Sequence of chain 1.A:
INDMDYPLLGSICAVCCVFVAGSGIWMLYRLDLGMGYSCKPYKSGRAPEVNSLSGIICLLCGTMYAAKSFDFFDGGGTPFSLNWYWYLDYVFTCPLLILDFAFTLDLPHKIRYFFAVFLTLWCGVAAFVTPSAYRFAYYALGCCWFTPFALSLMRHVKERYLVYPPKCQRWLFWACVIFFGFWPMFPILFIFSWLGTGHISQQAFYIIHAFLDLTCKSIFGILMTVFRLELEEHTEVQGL

This protein binds this small molecule.
Small molecule (SMILES): CC(C)CCC[C@@H](C)[C@H]1CC[C@H]2[C@@H]3CC=C4C[C@@H](O)CC[C@]4(C)[C@H]3CC[C@]12C

Binding-site contacts:
Ligand atom O1 contacts residue TYR177 of chain 1.A at 3.9 Å.
Ligand atom C18 contacts residue PHE189 of chain 1.A at 3.6 Å (hydrophobic).
Ligand atom C22 contacts residue GLY197 of chain 1.A at 4.3 Å.
Ligand atom C4 contacts residue LYS174 of chain 1.A at 4.1 Å.
Ligand atom C8 contacts residue PHE189 of chain 1.A at 4.5 Å (hydrophobic).
Ligand atom C15 contacts residue CYS192 of chain 1.A at 3.4 Å (hydrophobic).
Ligand atom C16 contacts residue PHE196 of chain 1.A at 3.8 Å (hydrophobic).
Ligand atom C7 contacts residue CYS192 of chain 1.A at 3.7 Å (hydrophobic).
Ligand atom C7 contacts residue PHE196 of chain 1.A at 4.4 Å (hydrophobic).
Ligand atom C24 contacts residue GLY197 of chain 1.A at 3.9 Å.
Ligand atom C15 contacts residue VAL193 of chain 1.A at 3.8 Å (hydrophobic).
Ligand atom O1 contacts residue LYS174 of chain 1.A at 4.2 Å.
Ligand atom C3 contacts residue LYS174 of chain 1.A at 3.8 Å.
Ligand atom C15 contacts residue PHE196 of chain 1.A at 4.0 Å (hydrophobic).
Ligand atom C26 contacts residue GLY197 of chain 1.A at 4.5 Å.
Ligand atom C26 contacts residue VAL193 of chain 1.A at 4.3 Å (hydrophobic).
Ligand atom C18 contacts residue VAL193 of chain 1.A at 3.9 Å (hydrophobic).
Ligand atom C22 contacts residue PHE196 of chain 1.A at 4.1 Å (hydrophobic).
Ligand atom C16 contacts residue VAL193 of chain 1.A at 3.9 Å (hydrophobic).
Ligand atom C26 contacts residue PHE198 of chain 1.A at 4.3 Å (hydrophobic).
Ligand atom O1 contacts residue LEU178 of chain 1.A at 3.4 Å.
Ligand atom C23 contacts residue GLY197 of chain 1.A at 4.3 Å.
Ligand atom C25 contacts residue GLY197 of chain 1.A at 4.5 Å.
Ligand atom C24 contacts residue VAL193 of chain 1.A at 4.5 Å (hydrophobic).
Ligand atom C19 contacts residue PHE189 of chain 1.A at 3.7 Å (hydrophobic).
Ligand atom C6 contacts residue LYS174 of chain 1.A at 4.4 Å.
Ligand atom C3 contacts residue TYR177 of chain 1.A at 4.4 Å (hydrophobic).
Ligand atom C19 contacts residue TYR177 of chain 1.A at 4.5 Å (hydrophobic).
Ligand atom C16 contacts residue CYS192 of chain 1.A at 3.6 Å (hydrophobic).
Ligand atom C8 contacts residue CYS192 of chain 1.A at 4.5 Å (hydrophobic).
Ligand atom C4 contacts residue TYR177 of chain 1.A at 3.6 Å (hydrophobic).